A protein and the small-molecule ligand that binds it are described below.
Small molecule (SMILES): CC(=O)N[C@@H]1[C@@H](O)[C@H](O)[C@@H](CO)O[C@H]1O

Binding-site contacts:
Ligand atom C1 contacts residue ASN88 of chain 1.B at 1.4 Å.
Ligand atom N2 contacts residue ASN88 of chain 1.B at 3.0 Å (h-bond).
Ligand atom O3 contacts residue LYS43 of chain 1.B at 2.8 Å (salt-bridge).
Ligand atom C3 contacts residue LYS43 of chain 1.B at 3.9 Å.
Ligand atom C8 contacts residue ASN88 of chain 1.B at 3.2 Å.
Ligand atom C7 contacts residue ASN88 of chain 1.B at 3.5 Å.
Ligand atom C8 contacts residue LYS43 of chain 1.B at 3.6 Å.
Ligand atom N2 contacts residue LYS43 of chain 1.B at 4.3 Å.
Ligand atom C3 contacts residue ASN88 of chain 1.B at 3.8 Å.
Ligand atom C8 contacts residue GLU46 of chain 1.B at 4.0 Å.
Ligand atom O7 contacts residue LYS43 of chain 1.B at 3.9 Å.
Ligand atom C7 contacts residue LYS43 of chain 1.B at 3.9 Å.
Ligand atom O7 contacts residue ASN88 of chain 1.B at 3.6 Å.
Ligand atom C4 contacts residue ASN88 of chain 1.B at 4.2 Å.
Ligand atom C5 contacts residue ASN88 of chain 1.B at 3.7 Å.
Ligand atom C8 contacts residue ARG38 of chain 1.B at 3.6 Å.
Ligand atom O5 contacts residue ASN88 of chain 1.B at 2.4 Å (h-bond).
Ligand atom C8 contacts residue SER40 of chain 1.B at 3.8 Å.
Ligand atom O7 contacts residue GLY42 of chain 1.B at 4.5 Å.
Ligand atom C2 contacts residue ASN88 of chain 1.B at 2.5 Å.

Sequence of chain 1.B:
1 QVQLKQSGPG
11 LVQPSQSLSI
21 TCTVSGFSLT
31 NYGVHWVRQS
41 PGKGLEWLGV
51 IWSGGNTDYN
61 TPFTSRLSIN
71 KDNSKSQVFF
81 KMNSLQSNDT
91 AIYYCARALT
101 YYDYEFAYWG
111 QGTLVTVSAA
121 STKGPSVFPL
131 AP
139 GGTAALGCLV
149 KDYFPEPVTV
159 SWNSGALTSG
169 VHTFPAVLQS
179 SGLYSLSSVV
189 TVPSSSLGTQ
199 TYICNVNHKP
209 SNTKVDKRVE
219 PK